This protein binds this small molecule.
Small molecule (SMILES): CC(=O)N[C@@H]1[C@@H](O)[C@H](O)[C@@H](CO)O[C@H]1O

Sequence of chain 1.C:
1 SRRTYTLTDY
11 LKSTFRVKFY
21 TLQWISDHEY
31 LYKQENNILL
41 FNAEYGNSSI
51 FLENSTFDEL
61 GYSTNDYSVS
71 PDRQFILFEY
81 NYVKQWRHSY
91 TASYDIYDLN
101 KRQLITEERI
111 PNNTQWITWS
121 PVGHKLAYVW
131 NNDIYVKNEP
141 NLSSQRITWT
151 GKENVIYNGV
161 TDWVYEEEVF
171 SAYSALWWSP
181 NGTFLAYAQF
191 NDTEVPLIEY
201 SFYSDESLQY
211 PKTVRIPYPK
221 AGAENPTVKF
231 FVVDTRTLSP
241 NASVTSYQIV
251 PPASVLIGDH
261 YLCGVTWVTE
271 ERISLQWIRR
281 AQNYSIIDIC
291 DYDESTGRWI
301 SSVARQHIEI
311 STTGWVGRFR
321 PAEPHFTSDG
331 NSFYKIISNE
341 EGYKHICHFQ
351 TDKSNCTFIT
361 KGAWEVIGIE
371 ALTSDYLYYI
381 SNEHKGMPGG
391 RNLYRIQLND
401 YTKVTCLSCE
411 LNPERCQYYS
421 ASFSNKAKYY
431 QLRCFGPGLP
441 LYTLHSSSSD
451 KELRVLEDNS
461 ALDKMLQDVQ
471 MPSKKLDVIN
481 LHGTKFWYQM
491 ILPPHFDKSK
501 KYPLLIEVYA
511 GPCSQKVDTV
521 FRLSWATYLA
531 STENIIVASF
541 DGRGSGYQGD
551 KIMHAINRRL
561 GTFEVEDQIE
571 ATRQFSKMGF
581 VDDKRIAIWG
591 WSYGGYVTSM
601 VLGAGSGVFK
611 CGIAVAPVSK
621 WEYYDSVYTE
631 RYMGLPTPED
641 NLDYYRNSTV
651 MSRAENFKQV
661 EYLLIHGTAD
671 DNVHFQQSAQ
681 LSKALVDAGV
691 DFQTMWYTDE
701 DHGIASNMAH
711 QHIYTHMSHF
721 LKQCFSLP

Binding-site contacts:
Ligand atom C5 contacts residue ASN54 of chain 1.C at 3.7 Å.
Ligand atom O6 contacts residue ASN37 of chain 1.C at 4.0 Å.
Ligand atom C5 contacts residue ASN37 of chain 1.C at 3.9 Å.
Ligand atom N2 contacts residue ASN54 of chain 1.C at 2.9 Å (h-bond).
Ligand atom C1 contacts residue ASN54 of chain 1.C at 1.4 Å.
Ligand atom C4 contacts residue ASN54 of chain 1.C at 4.2 Å.
Ligand atom C2 contacts residue ASN54 of chain 1.C at 2.5 Å.
Ligand atom O7 contacts residue ASN36 of chain 1.C at 2.6 Å (h-bond).
Ligand atom N2 contacts residue ASN36 of chain 1.C at 4.3 Å.
Ligand atom C7 contacts residue ASN54 of chain 1.C at 3.1 Å.
Ligand atom C3 contacts residue ASN54 of chain 1.C at 3.8 Å.
Ligand atom C6 contacts residue ASN37 of chain 1.C at 3.7 Å.
Ligand atom O5 contacts residue ASN54 of chain 1.C at 2.4 Å (h-bond).
Ligand atom C4 contacts residue GLU35 of chain 1.C at 3.0 Å.
Ligand atom C5 contacts residue GLU35 of chain 1.C at 3.5 Å.
Ligand atom C8 contacts residue ASN54 of chain 1.C at 4.5 Å.
Ligand atom O4 contacts residue GLU35 of chain 1.C at 3.3 Å (salt-bridge).
Ligand atom C8 contacts residue ASN36 of chain 1.C at 3.3 Å.
Ligand atom C7 contacts residue ASN36 of chain 1.C at 3.2 Å.
Ligand atom O6 contacts residue GLU35 of chain 1.C at 4.4 Å.
Ligand atom C1 contacts residue ASN37 of chain 1.C at 3.8 Å.
Ligand atom O7 contacts residue ASN54 of chain 1.C at 2.9 Å (h-bond).
Ligand atom O5 contacts residue ASN37 of chain 1.C at 2.9 Å (h-bond).
Ligand atom C6 contacts residue GLU35 of chain 1.C at 3.1 Å.
Ligand atom O5 contacts residue GLU35 of chain 1.C at 4.0 Å.
Ligand atom C3 contacts residue GLU35 of chain 1.C at 4.3 Å.